Binding-site contacts:
Ligand atom C8 contacts residue GLY1128 of chain 1.B at 4.3 Å.
Ligand atom O7 contacts residue ASN706 of chain 1.B at 3.8 Å.
Ligand atom O5 contacts residue ASN706 of chain 1.B at 2.4 Å (h-bond).
Ligand atom C8 contacts residue ILE1127 of chain 1.B at 4.2 Å (hydrophobic).
Ligand atom C3 contacts residue ASN706 of chain 1.B at 3.8 Å.
Ligand atom C1 contacts residue ASN706 of chain 1.B at 1.5 Å.
Ligand atom C5 contacts residue ASN706 of chain 1.B at 3.7 Å.
Ligand atom C7 contacts residue ASN706 of chain 1.B at 3.5 Å.
Ligand atom C2 contacts residue ASN706 of chain 1.B at 2.5 Å.
Ligand atom C4 contacts residue ASN706 of chain 1.B at 4.3 Å.
Ligand atom N2 contacts residue ASN706 of chain 1.B at 2.9 Å (h-bond).

This small molecule binds to this protein.
Small molecule (SMILES): CC(=O)N[C@@H]1[C@@H](O)[C@H](O)[C@@H](CO)O[C@H]1O

Sequence of chain 1.B:
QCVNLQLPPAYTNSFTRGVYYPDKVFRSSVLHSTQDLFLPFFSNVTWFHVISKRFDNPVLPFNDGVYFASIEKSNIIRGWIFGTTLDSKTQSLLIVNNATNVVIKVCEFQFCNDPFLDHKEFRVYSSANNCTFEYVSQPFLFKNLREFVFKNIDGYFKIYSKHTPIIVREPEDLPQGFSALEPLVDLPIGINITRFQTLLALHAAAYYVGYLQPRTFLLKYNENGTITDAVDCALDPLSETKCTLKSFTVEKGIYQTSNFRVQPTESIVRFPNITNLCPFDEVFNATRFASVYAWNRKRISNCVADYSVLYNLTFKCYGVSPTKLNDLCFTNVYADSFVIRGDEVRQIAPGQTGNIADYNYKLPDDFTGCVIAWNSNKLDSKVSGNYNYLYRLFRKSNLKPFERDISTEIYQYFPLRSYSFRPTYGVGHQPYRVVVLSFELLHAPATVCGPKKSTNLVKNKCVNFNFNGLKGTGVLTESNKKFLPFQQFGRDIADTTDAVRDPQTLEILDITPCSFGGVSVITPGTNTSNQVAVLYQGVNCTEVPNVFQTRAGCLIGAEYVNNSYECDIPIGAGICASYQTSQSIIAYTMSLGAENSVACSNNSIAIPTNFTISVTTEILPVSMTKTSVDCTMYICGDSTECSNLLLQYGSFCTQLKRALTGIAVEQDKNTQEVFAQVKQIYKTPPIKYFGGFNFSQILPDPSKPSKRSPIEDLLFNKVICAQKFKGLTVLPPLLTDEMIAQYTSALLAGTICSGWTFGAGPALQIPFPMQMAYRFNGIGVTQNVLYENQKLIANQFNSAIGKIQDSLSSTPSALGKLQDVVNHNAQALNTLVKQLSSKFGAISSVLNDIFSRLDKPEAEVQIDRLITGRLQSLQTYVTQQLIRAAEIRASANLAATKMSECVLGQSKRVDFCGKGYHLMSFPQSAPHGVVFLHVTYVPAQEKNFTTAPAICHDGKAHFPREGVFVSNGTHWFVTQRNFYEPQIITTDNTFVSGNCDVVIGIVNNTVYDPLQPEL